Binding-site contacts:
Ligand atom C5 contacts residue ASN353 of chain 1.I at 3.6 Å.
Ligand atom C7 contacts residue ASN353 of chain 1.I at 3.4 Å.
Ligand atom N2 contacts residue ASN353 of chain 1.I at 3.0 Å (h-bond).
Ligand atom C2 contacts residue ASN353 of chain 1.I at 2.5 Å.
Ligand atom C6 contacts residue NAG2 of chain 1.QA at 3.7 Å.
Ligand atom C4 contacts residue ASN353 of chain 1.I at 4.3 Å.
Ligand atom C3 contacts residue ASN353 of chain 1.I at 3.8 Å.
Ligand atom C8 contacts residue GLY350 of chain 1.I at 3.9 Å.
Ligand atom O7 contacts residue ASN353 of chain 1.I at 3.4 Å (h-bond).
Ligand atom O6 contacts residue NAG2 of chain 1.QA at 2.8 Å (h-bond).
Ligand atom O5 contacts residue ASN353 of chain 1.I at 2.3 Å (h-bond).
Ligand atom C1 contacts residue ASN353 of chain 1.I at 1.4 Å.

Sequence of chain 1.I:
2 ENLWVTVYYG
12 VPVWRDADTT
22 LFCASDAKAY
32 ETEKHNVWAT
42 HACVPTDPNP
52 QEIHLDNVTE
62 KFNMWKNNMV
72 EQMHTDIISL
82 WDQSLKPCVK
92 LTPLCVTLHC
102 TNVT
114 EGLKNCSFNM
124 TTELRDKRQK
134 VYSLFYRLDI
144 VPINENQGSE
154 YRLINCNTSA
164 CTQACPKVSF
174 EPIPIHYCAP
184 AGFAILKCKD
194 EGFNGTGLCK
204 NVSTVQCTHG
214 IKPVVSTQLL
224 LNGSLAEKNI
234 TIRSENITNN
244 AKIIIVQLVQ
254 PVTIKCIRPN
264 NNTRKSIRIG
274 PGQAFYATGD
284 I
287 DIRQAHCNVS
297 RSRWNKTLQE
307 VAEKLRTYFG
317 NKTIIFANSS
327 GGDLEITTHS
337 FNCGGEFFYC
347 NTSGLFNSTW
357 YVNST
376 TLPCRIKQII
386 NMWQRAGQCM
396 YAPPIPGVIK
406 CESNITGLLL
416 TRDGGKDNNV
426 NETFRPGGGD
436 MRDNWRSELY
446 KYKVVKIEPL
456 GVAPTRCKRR

The small molecule below binds the protein below.
Small molecule (SMILES): CC(=O)N[C@H]1[C@H](O[C@H]2[C@H](O)[C@@H](NC(C)=O)CO[C@@H]2CO)O[C@H](CO)[C@@H](O[C@@H]2O[C@H](CO)[C@@H](O)[C@H](O)[C@@H]2O)[C@@H]1O